This protein binds this small molecule.
Small molecule (SMILES): c1ccc2c(-c3cnn4cc(-c5ccc(N6CCNCC6)cc5)cnc34)ccnc2c1

Sequence of chain 1.A:
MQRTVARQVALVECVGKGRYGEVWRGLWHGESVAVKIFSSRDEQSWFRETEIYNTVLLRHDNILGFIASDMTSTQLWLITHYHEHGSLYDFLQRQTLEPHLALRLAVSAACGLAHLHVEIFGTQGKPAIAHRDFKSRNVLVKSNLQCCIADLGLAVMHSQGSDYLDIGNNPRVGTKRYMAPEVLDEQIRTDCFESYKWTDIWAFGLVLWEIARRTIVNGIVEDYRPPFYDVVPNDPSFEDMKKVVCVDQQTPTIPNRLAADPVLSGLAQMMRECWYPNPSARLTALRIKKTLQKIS

Binding-site contacts:
Ligand atom CAA contacts residue ALA155 of chain 1.A at 3.8 Å (hydrophobic).
Ligand atom CAH contacts residue TYR87 of chain 1.A at 3.5 Å (hydrophobic).
Ligand atom CAD contacts residue THR85 of chain 1.A at 3.7 Å.
Ligand atom NAT contacts residue HIS86 of chain 1.A at 3.9 Å.
Ligand atom CAL contacts residue ALA35 of chain 1.A at 3.3 Å (hydrophobic).
Ligand atom CAP contacts residue GLU89 of chain 1.A at 3.1 Å.
Ligand atom CAG contacts residue ASP95 of chain 1.A at 3.4 Å.
Ligand atom CBC contacts residue LEU145 of chain 1.A at 3.8 Å (hydrophobic).
Ligand atom CAM contacts residue LEU145 of chain 1.A at 3.7 Å (hydrophobic).
Ligand atom CAL contacts residue HIS86 of chain 1.A at 3.7 Å.
Ligand atom CAF contacts residue HIS88 of chain 1.A at 3.8 Å.
Ligand atom NAR contacts residue LYS37 of chain 1.A at 3.4 Å.
Ligand atom NAT contacts residue ALA35 of chain 1.A at 3.6 Å.
Ligand atom CAX contacts residue GLY91 of chain 1.A at 3.9 Å.
Ligand atom CAH contacts residue GLU89 of chain 1.A at 3.5 Å.
Ligand atom CAF contacts residue TYR87 of chain 1.A at 3.6 Å (hydrophobic).
Ligand atom NAU contacts residue ARG99 of chain 1.A at 3.9 Å.
Ligand atom CAF contacts residue VAL16 of chain 1.A at 3.7 Å (hydrophobic).
Ligand atom CAC contacts residue LYS37 of chain 1.A at 3.6 Å.
Ligand atom CAJ contacts residue LEU145 of chain 1.A at 3.8 Å (hydrophobic).
Ligand atom CAV contacts residue GLY91 of chain 1.A at 3.4 Å.
Ligand atom CBC contacts residue VAL24 of chain 1.A at 3.7 Å (hydrophobic).
Ligand atom CAW contacts residue VAL16 of chain 1.A at 3.9 Å (hydrophobic).
Ligand atom CAF contacts residue GLY91 of chain 1.A at 3.7 Å.
Ligand atom CAB contacts residue ARG142 of chain 1.A at 3.6 Å.
Ligand atom CAM contacts residue HIS88 of chain 1.A at 3.7 Å.
Ligand atom NBE contacts residue LEU145 of chain 1.A at 3.5 Å.
Ligand atom CAN contacts residue GLU89 of chain 1.A at 3.1 Å.
Ligand atom CAL contacts residue LEU145 of chain 1.A at 3.9 Å (hydrophobic).
Ligand atom NAT contacts residue LEU145 of chain 1.A at 3.7 Å.
Ligand atom CAG contacts residue GLY91 of chain 1.A at 3.6 Å.
Ligand atom CAZ contacts residue ALA35 of chain 1.A at 3.9 Å (hydrophobic).
Ligand atom CAI contacts residue ALA155 of chain 1.A at 3.9 Å (hydrophobic).
Ligand atom CAL contacts residue THR85 of chain 1.A at 3.9 Å.
Ligand atom NAT contacts residue HIS88 of chain 1.A at 3.8 Å.
Ligand atom CAA contacts residue ASN143 of chain 1.A at 3.5 Å.
Ligand atom NAS contacts residue VAL24 of chain 1.A at 3.6 Å.
Ligand atom CAE contacts residue GLY91 of chain 1.A at 3.4 Å.
Ligand atom CAE contacts residue ASP95 of chain 1.A at 3.4 Å.
Ligand atom CAV contacts residue VAL16 of chain 1.A at 3.7 Å (hydrophobic).